Sequence of chain 1.B:
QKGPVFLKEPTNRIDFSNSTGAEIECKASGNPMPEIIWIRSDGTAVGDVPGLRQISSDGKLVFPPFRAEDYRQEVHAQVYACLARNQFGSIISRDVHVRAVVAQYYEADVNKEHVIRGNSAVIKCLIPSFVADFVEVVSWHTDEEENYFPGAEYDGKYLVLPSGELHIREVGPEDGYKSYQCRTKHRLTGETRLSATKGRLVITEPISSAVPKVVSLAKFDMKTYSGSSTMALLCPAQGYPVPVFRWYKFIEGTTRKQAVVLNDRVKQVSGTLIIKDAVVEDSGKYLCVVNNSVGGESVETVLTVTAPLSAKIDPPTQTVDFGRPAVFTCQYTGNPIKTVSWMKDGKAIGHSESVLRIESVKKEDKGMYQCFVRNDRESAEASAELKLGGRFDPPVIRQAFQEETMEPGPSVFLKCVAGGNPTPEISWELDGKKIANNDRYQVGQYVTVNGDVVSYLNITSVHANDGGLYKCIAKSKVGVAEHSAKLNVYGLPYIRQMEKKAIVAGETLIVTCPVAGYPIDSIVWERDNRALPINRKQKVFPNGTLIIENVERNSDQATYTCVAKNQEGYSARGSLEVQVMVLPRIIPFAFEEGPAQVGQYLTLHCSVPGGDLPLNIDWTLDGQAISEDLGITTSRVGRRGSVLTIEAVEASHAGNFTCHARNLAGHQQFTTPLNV

The protein below binds the small molecule below.
Small molecule (SMILES): CC(=O)N[C@H]1[C@H](O[C@H]2[C@H](O)[C@@H](NC(C)=O)CO[C@@H]2CO)O[C@H](CO)[C@@H](O)[C@@H]1O

Binding-site contacts:
Ligand atom C2 contacts residue ASN326 of chain 1.B at 2.7 Å.
Ligand atom C5 contacts residue ASN326 of chain 1.B at 3.6 Å.
Ligand atom O7 contacts residue ARG281 of chain 1.B at 4.0 Å.
Ligand atom C4 contacts residue ASN326 of chain 1.B at 4.4 Å.
Ligand atom O6 contacts residue GLY331 of chain 1.B at 3.2 Å (h-bond).
Ligand atom O7 contacts residue SER333 of chain 1.B at 3.8 Å.
Ligand atom O5 contacts residue ASN326 of chain 1.B at 2.4 Å (h-bond).
Ligand atom O5 contacts residue GLY331 of chain 1.B at 3.8 Å.
Ligand atom N2 contacts residue ARG281 of chain 1.B at 3.7 Å.
Ligand atom C3 contacts residue ASN326 of chain 1.B at 4.0 Å.
Ligand atom C6 contacts residue GLY331 of chain 1.B at 3.4 Å.
Ligand atom C6 contacts residue GLU332 of chain 1.B at 4.4 Å.
Ligand atom C1 contacts residue VAL324 of chain 1.B at 4.3 Å (hydrophobic).
Ligand atom N2 contacts residue ASN326 of chain 1.B at 3.3 Å (h-bond).
Ligand atom C7 contacts residue ASN326 of chain 1.B at 4.4 Å.
Ligand atom C7 contacts residue ARG281 of chain 1.B at 3.6 Å.
Ligand atom C5 contacts residue VAL324 of chain 1.B at 4.4 Å (hydrophobic).
Ligand atom C8 contacts residue ARG281 of chain 1.B at 3.8 Å.
Ligand atom C5 contacts residue GLY331 of chain 1.B at 4.3 Å.
Ligand atom C1 contacts residue ASN326 of chain 1.B at 1.5 Å.
Ligand atom C7 contacts residue SER333 of chain 1.B at 4.2 Å.
Ligand atom O6 contacts residue GLU332 of chain 1.B at 3.8 Å.
Ligand atom C8 contacts residue SER333 of chain 1.B at 4.2 Å.